Binding-site contacts:
Ligand atom C3 contacts residue ASN326 of chain 1.B at 3.8 Å.
Ligand atom N2 contacts residue ASN326 of chain 1.B at 2.9 Å (h-bond).
Ligand atom O7 contacts residue ASN326 of chain 1.B at 3.1 Å (h-bond).
Ligand atom C5 contacts residue TYR324 of chain 1.B at 4.2 Å (hydrophobic).
Ligand atom C5 contacts residue ASN326 of chain 1.B at 3.7 Å.
Ligand atom O5 contacts residue ASN326 of chain 1.B at 2.4 Å (h-bond).
Ligand atom O6 contacts residue TYR324 of chain 1.B at 3.2 Å.
Ligand atom C2 contacts residue ASN326 of chain 1.B at 2.4 Å.
Ligand atom C5 contacts residue THR328 of chain 1.B at 4.4 Å.
Ligand atom C1 contacts residue ASN326 of chain 1.B at 1.4 Å.
Ligand atom O5 contacts residue THR328 of chain 1.B at 4.2 Å.
Ligand atom C8 contacts residue ASN326 of chain 1.B at 4.4 Å.
Ligand atom C6 contacts residue TYR324 of chain 1.B at 3.5 Å (hydrophobic).
Ligand atom C4 contacts residue ASN326 of chain 1.B at 4.2 Å.
Ligand atom O6 contacts residue ASN326 of chain 1.B at 4.3 Å.
Ligand atom C1 contacts residue THR328 of chain 1.B at 3.7 Å.
Ligand atom C7 contacts residue ASN326 of chain 1.B at 3.2 Å.

Sequence of chain 1.B:
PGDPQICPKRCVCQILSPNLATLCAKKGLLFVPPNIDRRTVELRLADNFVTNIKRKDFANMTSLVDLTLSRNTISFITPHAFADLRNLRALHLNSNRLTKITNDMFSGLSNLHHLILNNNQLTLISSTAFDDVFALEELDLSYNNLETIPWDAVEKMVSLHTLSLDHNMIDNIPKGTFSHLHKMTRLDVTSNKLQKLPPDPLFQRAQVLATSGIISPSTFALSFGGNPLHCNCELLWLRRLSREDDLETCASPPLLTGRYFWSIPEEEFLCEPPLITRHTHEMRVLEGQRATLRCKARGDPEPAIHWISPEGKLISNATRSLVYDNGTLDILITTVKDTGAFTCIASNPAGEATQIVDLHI

This protein binds this small molecule.
Small molecule (SMILES): CC(=O)N[C@@H]1[C@@H](O)[C@H](O)[C@@H](CO)O[C@H]1O